Sequence of chain 33.A:
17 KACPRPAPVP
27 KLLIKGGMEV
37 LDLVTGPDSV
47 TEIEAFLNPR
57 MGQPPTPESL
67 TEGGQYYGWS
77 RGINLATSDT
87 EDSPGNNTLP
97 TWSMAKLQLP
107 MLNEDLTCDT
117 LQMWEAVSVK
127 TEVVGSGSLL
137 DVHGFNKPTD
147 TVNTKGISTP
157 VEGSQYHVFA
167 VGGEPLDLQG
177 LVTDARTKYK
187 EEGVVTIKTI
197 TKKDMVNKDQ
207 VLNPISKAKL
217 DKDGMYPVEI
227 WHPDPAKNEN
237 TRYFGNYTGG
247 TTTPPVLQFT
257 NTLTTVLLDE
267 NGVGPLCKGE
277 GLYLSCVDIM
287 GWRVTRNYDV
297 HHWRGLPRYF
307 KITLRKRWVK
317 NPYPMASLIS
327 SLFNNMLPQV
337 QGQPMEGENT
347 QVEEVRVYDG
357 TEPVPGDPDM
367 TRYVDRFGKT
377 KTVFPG

Binding-site contacts:
Ligand atom O6 contacts residue ARG77 of chain 33.E at 4.0 Å.
Ligand atom C5 contacts residue TYR72 of chain 33.E at 3.5 Å (hydrophobic).
Ligand atom O3 contacts residue VAL296 of chain 33.E at 4.2 Å.
Ligand atom N5 contacts residue TYR72 of chain 33.E at 3.2 Å (h-bond).
Ligand atom O3 contacts residue GLY78 of chain 33.E at 3.6 Å.
Ligand atom O1A contacts residue GLY78 of chain 33.E at 3.6 Å (h-bond).
Ligand atom O4 contacts residue THR291 of chain 33.E at 3.4 Å.
Ligand atom C4 contacts residue ARG77 of chain 33.E at 4.2 Å.
Ligand atom O4 contacts residue GLY78 of chain 33.E at 3.1 Å.
Ligand atom O4 contacts residue TYR72 of chain 33.E at 3.9 Å.
Ligand atom O1A contacts residue ARG77 of chain 33.E at 3.1 Å (salt-bridge).
Ligand atom C3 contacts residue GLY78 of chain 33.E at 4.2 Å.
Ligand atom C1 contacts residue TYR72 of chain 33.E at 3.7 Å (hydrophobic).
Ligand atom C4 contacts residue HIS298 of chain 33.E at 3.7 Å.
Ligand atom O10 contacts residue THR291 of chain 33.E at 4.0 Å.
Ligand atom C1 contacts residue ARG77 of chain 33.E at 3.4 Å.
Ligand atom C6 contacts residue TYR72 of chain 33.E at 3.5 Å (hydrophobic).
Ligand atom C3 contacts residue HIS298 of chain 33.E at 3.6 Å.
Ligand atom O10 contacts residue ASN293 of chain 33.E at 3.8 Å.
Ligand atom C6 contacts residue ASN93 of chain 33.E at 3.5 Å.
Ligand atom O1A contacts residue TYR72 of chain 33.E at 3.4 Å.
Ligand atom C7 contacts residue TYR72 of chain 33.E at 4.2 Å (hydrophobic).
Ligand atom O4 contacts residue VAL296 of chain 33.E at 4.2 Å.
Ligand atom C10 contacts residue TYR72 of chain 33.E at 4.2 Å (hydrophobic).
Ligand atom O1B contacts residue TYR72 of chain 33.E at 3.7 Å.
Ligand atom C2 contacts residue GLY78 of chain 33.E at 4.2 Å.
Ligand atom O6 contacts residue ASN93 of chain 33.E at 2.8 Å (h-bond).
Ligand atom C3 contacts residue VAL296 of chain 33.E at 3.5 Å (hydrophobic).
Ligand atom C4 contacts residue GLY78 of chain 33.E at 3.4 Å.
Ligand atom C3 contacts residue GLY78 of chain 33.E at 4.1 Å.
Ligand atom O4 contacts residue HIS298 of chain 33.E at 3.1 Å (h-bond).
Ligand atom O1B contacts residue ARG77 of chain 33.E at 2.8 Å (salt-bridge).
Ligand atom C4 contacts residue TYR72 of chain 33.E at 3.2 Å (hydrophobic).
Ligand atom O8 contacts residue TYR72 of chain 33.E at 3.2 Å (h-bond).
Ligand atom C5 contacts residue ASN93 of chain 33.E at 4.3 Å.
Ligand atom C11 contacts residue ASP85 of chain 33.A at 3.8 Å.
Ligand atom C8 contacts residue TYR72 of chain 33.E at 4.2 Å (hydrophobic).
Ligand atom O6 contacts residue GLY78 of chain 33.E at 3.8 Å.
Ligand atom O6 contacts residue THR94 of chain 33.E at 3.7 Å.
Ligand atom O4 contacts residue ILE79 of chain 33.E at 3.4 Å (h-bond).

The protein below binds the small molecule below.
Small molecule (SMILES): CC(=O)N[C@H]1[C@H]([C@H](O)[C@H](O)CO)O[C@@](O[C@H]2[C@@H](O)[C@@H](CO)O[C@@H](O[C@H]3[C@H](O)[C@@H](O)[C@H](O)O[C@@H]3CO)[C@@H]2O)(C(=O)O)C[C@@H]1O

Sequence of chain 33.E:
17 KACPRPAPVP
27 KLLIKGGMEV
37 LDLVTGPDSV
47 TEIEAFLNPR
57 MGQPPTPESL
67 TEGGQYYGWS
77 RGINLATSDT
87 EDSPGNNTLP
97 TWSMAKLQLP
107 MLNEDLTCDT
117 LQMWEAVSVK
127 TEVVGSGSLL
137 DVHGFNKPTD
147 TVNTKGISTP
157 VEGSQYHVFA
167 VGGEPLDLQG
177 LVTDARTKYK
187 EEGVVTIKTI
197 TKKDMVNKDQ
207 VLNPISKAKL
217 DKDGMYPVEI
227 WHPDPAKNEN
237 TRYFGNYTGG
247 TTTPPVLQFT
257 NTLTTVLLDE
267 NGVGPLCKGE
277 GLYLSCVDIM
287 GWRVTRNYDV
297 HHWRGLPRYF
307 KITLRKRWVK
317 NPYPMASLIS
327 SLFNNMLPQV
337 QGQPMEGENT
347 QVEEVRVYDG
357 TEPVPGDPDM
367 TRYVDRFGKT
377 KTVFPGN